A small-molecule ligand and the protein it binds are described below.
Small molecule (SMILES): Cc1ncc(C)n2nc(CCc3nc(-c4ccccc4)cn3C)nc12

Sequence of chain 1.B:
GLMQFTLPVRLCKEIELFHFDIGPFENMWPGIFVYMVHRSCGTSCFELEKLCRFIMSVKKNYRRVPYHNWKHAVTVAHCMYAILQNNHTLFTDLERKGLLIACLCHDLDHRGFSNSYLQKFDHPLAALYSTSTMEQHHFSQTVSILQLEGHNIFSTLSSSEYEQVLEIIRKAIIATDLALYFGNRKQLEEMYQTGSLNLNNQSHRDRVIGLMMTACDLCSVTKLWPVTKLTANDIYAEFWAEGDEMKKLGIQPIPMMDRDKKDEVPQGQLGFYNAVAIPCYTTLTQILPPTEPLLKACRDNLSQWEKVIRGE

Binding-site contacts:
Ligand atom C22 contacts residue ILE251 of chain 1.B at 3.3 Å (hydrophobic).
Ligand atom C23 contacts residue GLN285 of chain 1.B at 3.3 Å.
Ligand atom C7 contacts residue MET272 of chain 1.B at 3.6 Å (hydrophobic).
Ligand atom N17 contacts residue PHE288 of chain 1.B at 3.5 Å.
Ligand atom C4 contacts residue TYR252 of chain 1.B at 3.6 Å (hydrophobic).
Ligand atom C3 contacts residue MET272 of chain 1.B at 3.6 Å (hydrophobic).
Ligand atom C5 contacts residue VAL281 of chain 1.B at 3.7 Å (hydrophobic).
Ligand atom C16 contacts residue PHE288 of chain 1.B at 3.5 Å (hydrophobic).
Ligand atom C6 contacts residue PRO271 of chain 1.B at 3.5 Å (hydrophobic).
Ligand atom C9 contacts residue GLY284 of chain 1.B at 3.6 Å.
Ligand atom N8 contacts residue TYR252 of chain 1.B at 2.7 Å (h-bond).
Ligand atom C1 contacts residue MET272 of chain 1.B at 3.6 Å (hydrophobic).
Ligand atom N18 contacts residue PHE288 of chain 1.B at 3.7 Å.
Ligand atom C13 contacts residue MET272 of chain 1.B at 3.8 Å (hydrophobic).
Ligand atom N10 contacts residue MET272 of chain 1.B at 3.7 Å.
Ligand atom C5 contacts residue GLU280 of chain 1.B at 3.5 Å.
Ligand atom C1 contacts residue PRO271 of chain 1.B at 3.6 Å (hydrophobic).
Ligand atom C9 contacts residue TYR252 of chain 1.B at 3.4 Å (hydrophobic).
Ligand atom N8 contacts residue GLY284 of chain 1.B at 3.8 Å.
Ligand atom C6 contacts residue GLU280 of chain 1.B at 3.7 Å.
Ligand atom C7 contacts residue GLY284 of chain 1.B at 3.7 Å.
Ligand atom C13 contacts residue GLN285 of chain 1.B at 3.8 Å.
Ligand atom C6 contacts residue LYS277 of chain 1.B at 3.4 Å.
Ligand atom N18 contacts residue PHE255 of chain 1.B at 3.8 Å.
Ligand atom N21 contacts residue ILE251 of chain 1.B at 3.5 Å.
Ligand atom C12 contacts residue GLN285 of chain 1.B at 3.7 Å.
Ligand atom C22 contacts residue PHE288 of chain 1.B at 3.5 Å (hydrophobic).
Ligand atom C19 contacts residue PHE288 of chain 1.B at 3.5 Å (hydrophobic).
Ligand atom N15 contacts residue GLN285 of chain 1.B at 3.0 Å (h-bond).
Ligand atom C20 contacts residue LEU234 of chain 1.B at 3.6 Å (hydrophobic).
Ligand atom C23 contacts residue VAL237 of chain 1.B at 3.7 Å (hydrophobic).
Ligand atom C12 contacts residue TYR252 of chain 1.B at 3.5 Å (hydrophobic).
Ligand atom C9 contacts residue MET272 of chain 1.B at 3.8 Å (hydrophobic).
Ligand atom N8 contacts residue MET272 of chain 1.B at 3.7 Å.
Ligand atom C12 contacts residue PHE288 of chain 1.B at 3.7 Å (hydrophobic).
Ligand atom C13 contacts residue TYR252 of chain 1.B at 3.6 Å (hydrophobic).
Ligand atom C2 contacts residue MET272 of chain 1.B at 3.6 Å (hydrophobic).
Ligand atom C23 contacts residue ILE251 of chain 1.B at 3.6 Å (hydrophobic).
Ligand atom N21 contacts residue PHE288 of chain 1.B at 3.7 Å.
Ligand atom C20 contacts residue PHE288 of chain 1.B at 3.7 Å (hydrophobic).